Sequence of chain 1.B:
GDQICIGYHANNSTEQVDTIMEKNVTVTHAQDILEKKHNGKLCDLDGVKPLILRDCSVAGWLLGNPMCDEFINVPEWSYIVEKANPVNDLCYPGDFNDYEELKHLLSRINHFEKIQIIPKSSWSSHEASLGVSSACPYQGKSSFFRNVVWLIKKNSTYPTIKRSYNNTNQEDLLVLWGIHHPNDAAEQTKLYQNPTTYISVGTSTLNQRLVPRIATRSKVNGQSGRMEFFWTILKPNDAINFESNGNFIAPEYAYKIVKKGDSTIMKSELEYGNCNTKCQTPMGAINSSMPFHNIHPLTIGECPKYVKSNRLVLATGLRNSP

Binding-site contacts:
Ligand atom C1 contacts residue ASN27 of chain 1.B at 1.4 Å.
Ligand atom C2 contacts residue ASN27 of chain 1.B at 2.5 Å.
Ligand atom C3 contacts residue ASN27 of chain 1.B at 3.8 Å.
Ligand atom C1 contacts residue GLN19 of chain 1.B at 4.0 Å.
Ligand atom N2 contacts residue ASN27 of chain 1.B at 2.9 Å (h-bond).
Ligand atom O5 contacts residue ASN27 of chain 1.B at 2.4 Å (h-bond).
Ligand atom C7 contacts residue ASN27 of chain 1.B at 3.5 Å.
Ligand atom C4 contacts residue ASN27 of chain 1.B at 4.3 Å.
Ligand atom O5 contacts residue GLN19 of chain 1.B at 3.9 Å.
Ligand atom C5 contacts residue ASN27 of chain 1.B at 3.7 Å.
Ligand atom O7 contacts residue ASN27 of chain 1.B at 3.6 Å (h-bond).
Ligand atom C8 contacts residue LYS26 of chain 1.B at 4.0 Å.

The protein below binds the small molecule below.
Small molecule (SMILES): CC(=O)N[C@@H]1[C@@H](O)[C@H](O)[C@@H](CO)O[C@H]1O